This small molecule binds to this protein.
Small molecule (SMILES): Oc1cc2c(cc1O)CN(C(=S)NCCc1ccc(Cl)cc1)CCC2

Binding-site contacts:
Ligand atom C14 contacts residue THR445 of chain 1.B at 3.7 Å.
Ligand atom C21 contacts residue PHE486 of chain 1.D at 3.9 Å (hydrophobic).
Ligand atom C18 contacts residue MET442 of chain 1.B at 4.1 Å (hydrophobic).
Ligand atom CL2 contacts residue ALA537 of chain 1.D at 4.1 Å.
Ligand atom C12 contacts residue LEU410 of chain 1.B at 4.2 Å (hydrophobic).
Ligand atom C20 contacts residue MET442 of chain 1.B at 3.9 Å (hydrophobic).
Ligand atom O13 contacts residue TYR449 of chain 1.B at 3.9 Å.
Ligand atom O01 contacts residue SER407 of chain 1.B at 3.2 Å (h-bond).
Ligand atom C02 contacts residue SER407 of chain 1.B at 3.3 Å.
Ligand atom C10 contacts residue THR445 of chain 1.B at 3.4 Å.
Ligand atom C04 contacts residue LEU448 of chain 1.B at 3.9 Å (hydrophobic).
Ligand atom C12 contacts residue GLU465 of chain 1.B at 3.8 Å.
Ligand atom O01 contacts residue GLU465 of chain 1.B at 2.3 Å (salt-bridge).
Ligand atom C03 contacts residue LEU448 of chain 1.B at 4.2 Å (hydrophobic).
Ligand atom O01 contacts residue ARG452 of chain 1.B at 3.7 Å.
Ligand atom C17 contacts residue LEU541 of chain 1.D at 3.4 Å (hydrophobic).
Ligand atom CL2 contacts residue PHE438 of chain 1.B at 3.1 Å.
Ligand atom C07 contacts residue TYR406 of chain 1.B at 3.2 Å (hydrophobic).
Ligand atom N16 contacts residue LEU541 of chain 1.D at 3.8 Å.
Ligand atom C06 contacts residue ILE468 of chain 1.B at 4.1 Å (hydrophobic).
Ligand atom C19 contacts residue MET442 of chain 1.B at 3.9 Å (hydrophobic).
Ligand atom C11 contacts residue LEU410 of chain 1.B at 3.4 Å (hydrophobic).
Ligand atom C09 contacts residue THR445 of chain 1.B at 2.9 Å.
Ligand atom C11 contacts residue THR445 of chain 1.B at 3.7 Å.
Ligand atom S15 contacts residue THR445 of chain 1.B at 2.2 Å (h-bond).
Ligand atom C11 contacts residue SER407 of chain 1.B at 3.6 Å.
Ligand atom C09 contacts residue LEU410 of chain 1.B at 4.0 Å (hydrophobic).
Ligand atom CL2 contacts residue LEU534 of chain 1.D at 3.9 Å.
Ligand atom N08 contacts residue LEU410 of chain 1.B at 4.0 Å.
Ligand atom O13 contacts residue SER407 of chain 1.B at 1.3 Å (h-bond).
Ligand atom C10 contacts residue LEU410 of chain 1.B at 3.9 Å (hydrophobic).
Ligand atom N08 contacts residue TYR406 of chain 1.B at 4.0 Å.
Ligand atom C04 contacts residue THR445 of chain 1.B at 4.1 Å.
Ligand atom C05 contacts residue LEU448 of chain 1.B at 3.2 Å (hydrophobic).
Ligand atom C06 contacts residue TYR406 of chain 1.B at 3.8 Å (hydrophobic).
Ligand atom C11 contacts residue ASN446 of chain 1.B at 3.6 Å.
Ligand atom N08 contacts residue THR445 of chain 1.B at 4.2 Å.
Ligand atom C02 contacts residue GLU465 of chain 1.B at 2.9 Å.
Ligand atom C03 contacts residue GLU465 of chain 1.B at 3.3 Å.
Ligand atom C12 contacts residue SER407 of chain 1.B at 2.6 Å.

Sequence of chain 1.D:
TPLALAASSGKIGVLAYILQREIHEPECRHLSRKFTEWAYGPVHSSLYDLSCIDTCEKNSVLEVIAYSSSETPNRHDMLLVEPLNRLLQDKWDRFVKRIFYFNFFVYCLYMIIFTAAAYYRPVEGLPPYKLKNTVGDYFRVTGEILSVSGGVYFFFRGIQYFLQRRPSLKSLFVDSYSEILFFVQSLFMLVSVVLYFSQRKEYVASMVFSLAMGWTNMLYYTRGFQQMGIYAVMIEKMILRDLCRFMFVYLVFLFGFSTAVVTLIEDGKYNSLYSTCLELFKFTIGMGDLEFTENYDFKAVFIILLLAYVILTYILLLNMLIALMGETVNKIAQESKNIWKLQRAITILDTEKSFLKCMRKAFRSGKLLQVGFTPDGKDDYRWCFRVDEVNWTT

Sequence of chain 1.B:
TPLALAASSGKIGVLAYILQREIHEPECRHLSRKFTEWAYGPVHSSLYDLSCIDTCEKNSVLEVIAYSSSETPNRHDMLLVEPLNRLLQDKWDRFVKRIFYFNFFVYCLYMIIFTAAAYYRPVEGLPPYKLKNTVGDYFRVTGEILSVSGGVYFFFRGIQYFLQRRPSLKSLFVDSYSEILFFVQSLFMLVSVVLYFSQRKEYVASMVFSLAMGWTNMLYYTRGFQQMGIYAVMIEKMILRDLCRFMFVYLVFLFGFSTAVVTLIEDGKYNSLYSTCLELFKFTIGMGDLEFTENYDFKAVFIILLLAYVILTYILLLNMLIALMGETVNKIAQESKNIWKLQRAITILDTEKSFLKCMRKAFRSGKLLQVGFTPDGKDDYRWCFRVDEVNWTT